Binding-site contacts:
Ligand atom C22 contacts residue LEU115 of chain 1.A at 4.0 Å (hydrophobic).
Ligand atom N6 contacts residue ALA60 of chain 1.A at 3.5 Å.
Ligand atom N5 contacts residue GLU113 of chain 1.A at 3.9 Å.
Ligand atom N5 contacts residue LEU115 of chain 1.A at 2.9 Å (h-bond).
Ligand atom N5 contacts residue ALA60 of chain 1.A at 3.4 Å.
Ligand atom C3 contacts residue ASP196 of chain 1.A at 3.7 Å.
Ligand atom N6 contacts residue PHE112 of chain 1.A at 3.9 Å.
Ligand atom C4 contacts residue PHE43 of chain 1.A at 3.9 Å (hydrophobic).
Ligand atom C21 contacts residue GLU113 of chain 1.A at 3.7 Å.
Ligand atom O3 contacts residue GLY39 of chain 1.A at 3.9 Å.
Ligand atom C25 contacts residue LEU166 of chain 1.A at 3.6 Å (hydrophobic).
Ligand atom C15 contacts residue GLU121 of chain 1.A at 3.5 Å.
Ligand atom C20 contacts residue LEU115 of chain 1.A at 3.4 Å (hydrophobic).
Ligand atom C22 contacts residue VAL96 of chain 1.A at 3.8 Å (hydrophobic).
Ligand atom C2 contacts residue ASP196 of chain 1.A at 3.8 Å.
Ligand atom N3 contacts residue LEU166 of chain 1.A at 3.5 Å.
Ligand atom C22 contacts residue GLU113 of chain 1.A at 3.7 Å.
Ligand atom N6 contacts residue LEU115 of chain 1.A at 3.7 Å.
Ligand atom N6 contacts residue GLU113 of chain 1.A at 2.7 Å (salt-bridge).
Ligand atom N5 contacts residue LEU114 of chain 1.A at 3.9 Å.
Ligand atom N4 contacts residue LEU38 of chain 1.A at 4.0 Å.
Ligand atom C15 contacts residue LEU38 of chain 1.A at 3.6 Å (hydrophobic).
Ligand atom C5 contacts residue GLU163 of chain 1.A at 3.3 Å.
Ligand atom C8 contacts residue ASN118 of chain 1.A at 3.9 Å.
Ligand atom C7 contacts residue GLU163 of chain 1.A at 3.8 Å.
Ligand atom N4 contacts residue LEU166 of chain 1.A at 3.8 Å.
Ligand atom C21 contacts residue LEU115 of chain 1.A at 3.8 Å (hydrophobic).
Ligand atom C12 contacts residue LEU38 of chain 1.A at 3.5 Å (hydrophobic).
Ligand atom O1 contacts residue PHE43 of chain 1.A at 3.3 Å.
Ligand atom C11 contacts residue LEU38 of chain 1.A at 4.0 Å (hydrophobic).
Ligand atom C21 contacts residue ALA60 of chain 1.A at 3.4 Å (hydrophobic).
Ligand atom C7 contacts residue ASN118 of chain 1.A at 3.8 Å.
Ligand atom O2 contacts residue ASN118 of chain 1.A at 3.5 Å (h-bond).
Ligand atom C19 contacts residue LEU166 of chain 1.A at 3.4 Å (hydrophobic).
Ligand atom C11 contacts residue VAL46 of chain 1.A at 3.9 Å (hydrophobic).
Ligand atom C22 contacts residue PHE112 of chain 1.A at 3.6 Å (hydrophobic).
Ligand atom C20 contacts residue LEU38 of chain 1.A at 3.8 Å (hydrophobic).
Ligand atom C4 contacts residue ASP196 of chain 1.A at 3.3 Å.
Ligand atom C5 contacts residue ASN164 of chain 1.A at 3.0 Å.
Ligand atom C16 contacts residue GLU121 of chain 1.A at 3.7 Å.

The protein below binds the small molecule below.
Small molecule (SMILES): CN1CCCN(C)C(=O)COc2cc(ccc2O[C@@H]2C=COCC2)Nc2ncnc3[nH]cc(c23)C1

Sequence of chain 1.A:
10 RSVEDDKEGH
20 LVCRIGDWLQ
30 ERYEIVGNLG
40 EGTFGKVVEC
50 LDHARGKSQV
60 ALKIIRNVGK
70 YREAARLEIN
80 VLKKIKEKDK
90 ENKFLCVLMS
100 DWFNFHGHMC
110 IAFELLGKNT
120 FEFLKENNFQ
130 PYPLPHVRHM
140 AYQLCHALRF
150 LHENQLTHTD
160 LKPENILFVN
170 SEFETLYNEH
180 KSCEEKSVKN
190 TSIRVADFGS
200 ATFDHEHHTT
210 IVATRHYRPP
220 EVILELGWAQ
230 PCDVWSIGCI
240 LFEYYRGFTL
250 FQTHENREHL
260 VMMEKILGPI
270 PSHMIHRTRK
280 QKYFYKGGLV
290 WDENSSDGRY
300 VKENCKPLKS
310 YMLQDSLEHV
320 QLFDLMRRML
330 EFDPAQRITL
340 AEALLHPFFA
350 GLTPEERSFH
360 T